A small-molecule ligand and the protein it binds are described below.
Small molecule (SMILES): O=S(=O)(Nc1cccc(-c2nnn[nH]2)c1)c1cc(Br)c(Cl)s1

Binding-site contacts:
Ligand atom N03 contacts residue ILE307 of chain 1.A at 4.0 Å.
Ligand atom C14 contacts residue ILE307 of chain 1.A at 3.9 Å (hydrophobic).
Ligand atom BR18 contacts residue TYR395 of chain 1.A at 3.4 Å.
Ligand atom S02 contacts residue MLT1 of chain 1.Y at 3.5 Å (h-bond).
Ligand atom O22 contacts residue MLT1 of chain 1.Y at 3.2 Å (h-bond).
Ligand atom C07 contacts residue GLU340 of chain 1.A at 4.0 Å.
Ligand atom N09 contacts residue GLU340 of chain 1.A at 3.5 Å (salt-bridge).
Ligand atom C17 contacts residue TYR807 of chain 1.A at 3.9 Å (hydrophobic).
Ligand atom N09 contacts residue PHE396 of chain 1.A at 4.0 Å.
Ligand atom N10 contacts residue LYS306 of chain 1.A at 3.9 Å.
Ligand atom C12 contacts residue GLU340 of chain 1.A at 4.2 Å.
Ligand atom N03 contacts residue GLY274 of chain 1.A at 4.0 Å.
Ligand atom N08 contacts residue GLU340 of chain 1.A at 2.8 Å (salt-bridge).
Ligand atom CL20 contacts residue SER392 of chain 1.A at 4.0 Å.
Ligand atom C13 contacts residue MLT1 of chain 1.Y at 4.1 Å.
Ligand atom C19 contacts residue TYR807 of chain 1.A at 4.0 Å (hydrophobic).
Ligand atom C04 contacts residue MLT1 of chain 1.Y at 3.7 Å.
Ligand atom N11 contacts residue PHE396 of chain 1.A at 3.8 Å.
Ligand atom BR18 contacts residue PHE390 of chain 1.A at 3.6 Å.
Ligand atom N09 contacts residue TYR341 of chain 1.A at 2.7 Å (h-bond).
Ligand atom O22 contacts residue GLY274 of chain 1.A at 3.7 Å.
Ligand atom C14 contacts residue MLT1 of chain 1.Y at 3.6 Å.
Ligand atom CL20 contacts residue TYR395 of chain 1.A at 3.5 Å.
Ligand atom N10 contacts residue TYR341 of chain 1.A at 3.5 Å (h-bond).
Ligand atom C06 contacts residue ILE307 of chain 1.A at 4.2 Å (hydrophobic).
Ligand atom C16 contacts residue MLT1 of chain 1.Y at 3.2 Å.
Ligand atom CL20 contacts residue ASP391 of chain 1.A at 3.7 Å.
Ligand atom N03 contacts residue MLT1 of chain 1.Y at 3.0 Å (h-bond).
Ligand atom C04 contacts residue ILE307 of chain 1.A at 3.6 Å (hydrophobic).
Ligand atom N10 contacts residue PHE396 of chain 1.A at 3.5 Å.
Ligand atom C12 contacts residue HIS310 of chain 1.A at 3.6 Å.
Ligand atom C05 contacts residue ILE307 of chain 1.A at 3.8 Å (hydrophobic).
Ligand atom BR18 contacts residue TYR807 of chain 1.A at 4.0 Å.
Ligand atom BR18 contacts residue ASP391 of chain 1.A at 4.1 Å.
Ligand atom N08 contacts residue TYR341 of chain 1.A at 3.7 Å.
Ligand atom C15 contacts residue MLT1 of chain 1.Y at 4.0 Å.
Ligand atom N09 contacts residue LYS306 of chain 1.A at 3.4 Å.
Ligand atom C13 contacts residue HIS310 of chain 1.A at 3.5 Å.
Ligand atom C17 contacts residue TYR395 of chain 1.A at 3.9 Å (hydrophobic).
Ligand atom N08 contacts residue LYS306 of chain 1.A at 3.6 Å.

Sequence of chain 1.A:
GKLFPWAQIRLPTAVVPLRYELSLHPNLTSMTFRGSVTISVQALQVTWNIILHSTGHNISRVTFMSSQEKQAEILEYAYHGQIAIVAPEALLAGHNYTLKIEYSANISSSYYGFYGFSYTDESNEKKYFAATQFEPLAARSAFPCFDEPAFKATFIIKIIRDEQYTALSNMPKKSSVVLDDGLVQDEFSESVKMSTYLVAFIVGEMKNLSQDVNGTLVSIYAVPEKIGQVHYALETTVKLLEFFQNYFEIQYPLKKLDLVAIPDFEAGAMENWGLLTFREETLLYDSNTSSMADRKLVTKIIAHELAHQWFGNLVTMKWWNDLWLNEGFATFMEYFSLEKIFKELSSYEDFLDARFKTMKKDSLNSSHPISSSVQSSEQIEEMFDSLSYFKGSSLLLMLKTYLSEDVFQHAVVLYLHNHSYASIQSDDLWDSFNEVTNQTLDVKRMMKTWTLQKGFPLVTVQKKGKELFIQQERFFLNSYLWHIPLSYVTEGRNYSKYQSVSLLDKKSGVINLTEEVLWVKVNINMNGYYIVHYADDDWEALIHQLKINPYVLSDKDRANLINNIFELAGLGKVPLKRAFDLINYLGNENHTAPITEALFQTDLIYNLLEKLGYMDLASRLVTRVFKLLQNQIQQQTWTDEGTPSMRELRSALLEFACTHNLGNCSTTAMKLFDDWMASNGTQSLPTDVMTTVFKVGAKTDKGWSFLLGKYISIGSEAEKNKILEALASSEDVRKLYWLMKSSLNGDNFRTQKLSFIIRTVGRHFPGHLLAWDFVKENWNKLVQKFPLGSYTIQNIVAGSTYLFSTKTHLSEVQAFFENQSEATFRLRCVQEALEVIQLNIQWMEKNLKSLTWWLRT